The protein below binds the small molecule below.
Small molecule (SMILES): CC(=O)N[C@@H]1[C@@H](O)[C@H](O)[C@@H](CO)O[C@H]1O

Binding-site contacts:
Ligand atom O6 contacts residue LEU238 of chain 1.C at 4.0 Å.
Ligand atom O6 contacts residue MET209 of chain 1.C at 3.7 Å.
Ligand atom C6 contacts residue ARG212 of chain 1.C at 4.5 Å.
Ligand atom C7 contacts residue ASN239 of chain 1.C at 3.9 Å.
Ligand atom O5 contacts residue LEU238 of chain 1.C at 4.5 Å.
Ligand atom C6 contacts residue MET209 of chain 1.C at 4.3 Å (hydrophobic).
Ligand atom C3 contacts residue ASN239 of chain 1.C at 3.8 Å.
Ligand atom C8 contacts residue ASN239 of chain 1.C at 4.0 Å.
Ligand atom O5 contacts residue ASN239 of chain 1.C at 2.4 Å (h-bond).
Ligand atom C4 contacts residue ASN239 of chain 1.C at 4.2 Å.
Ligand atom N2 contacts residue ASN239 of chain 1.C at 2.9 Å (h-bond).
Ligand atom O6 contacts residue ARG212 of chain 1.C at 3.1 Å (salt-bridge).
Ligand atom C5 contacts residue ASN239 of chain 1.C at 3.7 Å.
Ligand atom C1 contacts residue ASN239 of chain 1.C at 1.4 Å.
Ligand atom O6 contacts residue ASN239 of chain 1.C at 4.2 Å.
Ligand atom C2 contacts residue ASN239 of chain 1.C at 2.5 Å.

Sequence of chain 1.C:
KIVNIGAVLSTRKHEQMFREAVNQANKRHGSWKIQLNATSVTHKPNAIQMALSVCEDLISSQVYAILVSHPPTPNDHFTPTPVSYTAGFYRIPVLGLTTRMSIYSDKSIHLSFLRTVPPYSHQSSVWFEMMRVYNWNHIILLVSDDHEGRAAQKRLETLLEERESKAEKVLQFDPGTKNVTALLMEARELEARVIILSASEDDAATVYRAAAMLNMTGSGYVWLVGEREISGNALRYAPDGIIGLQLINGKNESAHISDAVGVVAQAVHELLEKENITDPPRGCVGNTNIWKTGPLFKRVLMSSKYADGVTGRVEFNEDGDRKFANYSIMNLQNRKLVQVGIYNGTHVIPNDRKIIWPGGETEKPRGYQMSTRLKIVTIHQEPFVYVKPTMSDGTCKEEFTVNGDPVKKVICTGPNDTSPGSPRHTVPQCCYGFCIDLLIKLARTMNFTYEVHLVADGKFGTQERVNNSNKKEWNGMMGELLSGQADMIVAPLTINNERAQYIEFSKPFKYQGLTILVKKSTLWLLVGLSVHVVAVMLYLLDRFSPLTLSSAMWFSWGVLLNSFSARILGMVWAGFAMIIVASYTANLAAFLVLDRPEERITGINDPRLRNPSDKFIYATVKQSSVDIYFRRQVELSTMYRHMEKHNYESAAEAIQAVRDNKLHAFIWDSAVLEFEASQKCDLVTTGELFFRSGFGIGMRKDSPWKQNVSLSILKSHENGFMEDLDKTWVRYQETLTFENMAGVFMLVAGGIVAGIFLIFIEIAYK